A small-molecule ligand and the protein it binds are described below.
Small molecule (SMILES): CC(=O)N[C@@H]1[C@@H](O)[C@H](O)[C@@H](CO)O[C@H]1O

Sequence of chain 2.A:
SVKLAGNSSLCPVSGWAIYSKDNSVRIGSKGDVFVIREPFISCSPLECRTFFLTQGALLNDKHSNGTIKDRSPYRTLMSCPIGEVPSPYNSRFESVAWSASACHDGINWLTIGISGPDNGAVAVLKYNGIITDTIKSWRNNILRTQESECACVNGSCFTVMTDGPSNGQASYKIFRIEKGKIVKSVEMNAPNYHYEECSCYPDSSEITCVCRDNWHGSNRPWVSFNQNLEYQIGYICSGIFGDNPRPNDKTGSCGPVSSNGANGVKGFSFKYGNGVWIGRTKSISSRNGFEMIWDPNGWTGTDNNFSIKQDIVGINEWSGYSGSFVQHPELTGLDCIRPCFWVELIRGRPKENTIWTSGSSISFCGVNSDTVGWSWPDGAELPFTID

Binding-site contacts:
Ligand atom C8 contacts residue ASN7 of chain 2.A at 4.5 Å.
Ligand atom C5 contacts residue ASN7 of chain 2.A at 3.6 Å.
Ligand atom C3 contacts residue ASN7 of chain 2.A at 3.6 Å.
Ligand atom C7 contacts residue ASN7 of chain 2.A at 3.3 Å.
Ligand atom O5 contacts residue ALA5 of chain 2.A at 3.6 Å.
Ligand atom C6 contacts residue ALA5 of chain 2.A at 4.2 Å (hydrophobic).
Ligand atom O3 contacts residue ASN7 of chain 2.A at 4.5 Å.
Ligand atom C1 contacts residue ASN7 of chain 2.A at 1.4 Å.
Ligand atom C5 contacts residue ALA5 of chain 2.A at 4.4 Å (hydrophobic).
Ligand atom N2 contacts residue ASN7 of chain 2.A at 2.8 Å (h-bond).
Ligand atom C4 contacts residue ASN7 of chain 2.A at 4.0 Å.
Ligand atom C1 contacts residue ALA5 of chain 2.A at 4.4 Å (hydrophobic).
Ligand atom O7 contacts residue ASN7 of chain 2.A at 3.4 Å (h-bond).
Ligand atom O5 contacts residue ASN7 of chain 2.A at 2.4 Å (h-bond).
Ligand atom C2 contacts residue ASN7 of chain 2.A at 2.2 Å.